Binding-site contacts:
Ligand atom C4 contacts residue ASN283 of chain 1.A at 4.3 Å.
Ligand atom O6 contacts residue ARG558 of chain 1.A at 3.7 Å.
Ligand atom C3 contacts residue ASN283 of chain 1.A at 3.8 Å.
Ligand atom O7 contacts residue THR312 of chain 1.A at 3.5 Å.
Ligand atom N2 contacts residue ASN283 of chain 1.A at 2.8 Å (h-bond).
Ligand atom C7 contacts residue ASN283 of chain 1.A at 3.4 Å.
Ligand atom O5 contacts residue ILE281 of chain 1.A at 3.9 Å.
Ligand atom C1 contacts residue ASN283 of chain 1.A at 1.4 Å.
Ligand atom C5 contacts residue ASN283 of chain 1.A at 3.6 Å.
Ligand atom C6 contacts residue ILE281 of chain 1.A at 4.4 Å (hydrophobic).
Ligand atom N2 contacts residue SER311 of chain 1.A at 4.2 Å.
Ligand atom O5 contacts residue ASN283 of chain 1.A at 2.4 Å (h-bond).
Ligand atom C2 contacts residue ASN283 of chain 1.A at 2.4 Å.
Ligand atom C6 contacts residue ARG558 of chain 1.A at 3.9 Å.
Ligand atom C1 contacts residue ILE281 of chain 1.A at 4.0 Å (hydrophobic).
Ligand atom C5 contacts residue ILE281 of chain 1.A at 3.9 Å (hydrophobic).
Ligand atom C8 contacts residue MET310 of chain 1.A at 3.7 Å (hydrophobic).
Ligand atom C8 contacts residue ASN283 of chain 1.A at 4.4 Å.
Ligand atom C8 contacts residue SER311 of chain 1.A at 3.8 Å.
Ligand atom C7 contacts residue SER311 of chain 1.A at 3.4 Å.
Ligand atom O7 contacts residue ASN283 of chain 1.A at 3.6 Å.
Ligand atom O7 contacts residue SER311 of chain 1.A at 3.0 Å (h-bond).

Sequence of chain 1.A:
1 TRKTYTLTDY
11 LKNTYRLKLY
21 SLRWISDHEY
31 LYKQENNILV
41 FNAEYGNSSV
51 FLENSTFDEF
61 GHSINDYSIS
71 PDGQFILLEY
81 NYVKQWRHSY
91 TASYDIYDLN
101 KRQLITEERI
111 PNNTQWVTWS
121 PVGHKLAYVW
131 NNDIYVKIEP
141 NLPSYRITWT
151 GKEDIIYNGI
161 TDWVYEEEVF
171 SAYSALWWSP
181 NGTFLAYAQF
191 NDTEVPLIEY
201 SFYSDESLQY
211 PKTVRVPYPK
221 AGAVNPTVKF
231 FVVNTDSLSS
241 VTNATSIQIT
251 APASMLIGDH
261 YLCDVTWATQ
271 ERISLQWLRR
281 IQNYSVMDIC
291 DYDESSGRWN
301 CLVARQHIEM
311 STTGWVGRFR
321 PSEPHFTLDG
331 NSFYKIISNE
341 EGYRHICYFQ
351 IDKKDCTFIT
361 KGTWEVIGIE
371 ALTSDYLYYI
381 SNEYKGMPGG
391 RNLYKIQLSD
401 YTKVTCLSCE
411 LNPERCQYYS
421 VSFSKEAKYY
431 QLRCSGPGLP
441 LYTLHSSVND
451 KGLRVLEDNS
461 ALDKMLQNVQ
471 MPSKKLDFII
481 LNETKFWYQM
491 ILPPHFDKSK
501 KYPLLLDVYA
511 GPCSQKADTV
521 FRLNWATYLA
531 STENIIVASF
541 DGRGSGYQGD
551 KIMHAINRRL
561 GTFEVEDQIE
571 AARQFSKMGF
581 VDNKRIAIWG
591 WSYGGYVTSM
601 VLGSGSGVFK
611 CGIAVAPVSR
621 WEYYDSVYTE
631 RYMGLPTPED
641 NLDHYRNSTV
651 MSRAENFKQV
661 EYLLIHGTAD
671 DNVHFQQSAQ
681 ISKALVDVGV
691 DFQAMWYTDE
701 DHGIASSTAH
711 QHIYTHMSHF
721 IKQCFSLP

This small molecule binds to this protein.
Small molecule (SMILES): CC(=O)N[C@H]1[C@H](O[C@H]2[C@H](O)[C@@H](NC(C)=O)CO[C@@H]2CO)O[C@H](CO)[C@@H](O)[C@@H]1O